A protein and the small-molecule ligand that binds it are described below.
Small molecule (SMILES): C[C@H]1[C@H](F)C[C@@H](C(=O)NCc2cc(-c3cnc(C(F)(F)F)nc3)ncc2C(F)(F)F)N1S(=O)(=O)c1ccc(F)cc1

Sequence of chain 1.C:
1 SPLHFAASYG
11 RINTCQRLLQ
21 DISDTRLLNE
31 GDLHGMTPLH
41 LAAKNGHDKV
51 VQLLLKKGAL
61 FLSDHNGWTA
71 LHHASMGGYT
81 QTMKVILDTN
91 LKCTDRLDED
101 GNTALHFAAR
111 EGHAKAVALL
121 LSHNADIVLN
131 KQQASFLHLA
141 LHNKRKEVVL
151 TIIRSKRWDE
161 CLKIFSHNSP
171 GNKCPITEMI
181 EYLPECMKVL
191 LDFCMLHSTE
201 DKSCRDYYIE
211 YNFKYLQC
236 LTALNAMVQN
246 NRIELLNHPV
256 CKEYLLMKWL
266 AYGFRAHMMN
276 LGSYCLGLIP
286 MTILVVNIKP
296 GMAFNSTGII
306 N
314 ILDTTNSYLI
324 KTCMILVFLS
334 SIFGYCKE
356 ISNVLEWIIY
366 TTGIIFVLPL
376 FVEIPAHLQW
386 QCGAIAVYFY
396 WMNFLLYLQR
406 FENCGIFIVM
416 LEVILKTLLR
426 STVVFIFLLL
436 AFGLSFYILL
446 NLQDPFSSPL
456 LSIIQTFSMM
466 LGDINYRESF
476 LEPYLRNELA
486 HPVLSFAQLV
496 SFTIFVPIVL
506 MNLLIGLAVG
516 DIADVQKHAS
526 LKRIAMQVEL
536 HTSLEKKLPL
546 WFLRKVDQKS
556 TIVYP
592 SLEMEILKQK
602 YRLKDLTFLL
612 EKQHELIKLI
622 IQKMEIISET

Binding-site contacts:
Ligand atom C26 contacts residue ILE499 of chain 1.C at 3.7 Å (hydrophobic).
Ligand atom O12 contacts residue PHE430 of chain 1.B at 3.4 Å.
Ligand atom C29 contacts residue THR427 of chain 1.B at 3.7 Å.
Ligand atom C1 contacts residue SER426 of chain 1.B at 3.9 Å.
Ligand atom F32 contacts residue ILE499 of chain 1.C at 3.5 Å.
Ligand atom C17 contacts residue LEU434 of chain 1.B at 3.5 Å (hydrophobic).
Ligand atom C14 contacts residue PHE430 of chain 1.B at 3.8 Å (hydrophobic).
Ligand atom F33 contacts residue LEU424 of chain 1.B at 3.3 Å.
Ligand atom F33 contacts residue THR427 of chain 1.B at 3.1 Å.
Ligand atom F42 contacts residue PHE462 of chain 1.B at 3.8 Å.
Ligand atom O12 contacts residue ILE431 of chain 1.B at 3.3 Å (h-bond).
Ligand atom C29 contacts residue ILE499 of chain 1.C at 3.8 Å (hydrophobic).
Ligand atom F33 contacts residue LEU423 of chain 1.B at 3.6 Å.
Ligand atom C24 contacts residue THR427 of chain 1.B at 3.6 Å.
Ligand atom C16 contacts residue VAL501 of chain 1.B at 3.7 Å (hydrophobic).
Ligand atom F32 contacts residue LEU423 of chain 1.B at 3.5 Å.
Ligand atom C15 contacts residue LEU505 of chain 1.B at 3.5 Å (hydrophobic).
Ligand atom C15 contacts residue VAL501 of chain 1.B at 3.7 Å (hydrophobic).
Ligand atom C25 contacts residue ILE499 of chain 1.C at 3.5 Å (hydrophobic).
Ligand atom C18 contacts residue LEU434 of chain 1.B at 3.6 Å (hydrophobic).
Ligand atom N36 contacts residue LEU434 of chain 1.B at 3.8 Å.
Ligand atom F19 contacts residue VAL501 of chain 1.B at 3.0 Å.
Ligand atom C1 contacts residue THR427 of chain 1.B at 3.2 Å.
Ligand atom F42 contacts residue ILE458 of chain 1.B at 3.9 Å.
Ligand atom O21 contacts residue ILE503 of chain 1.C at 3.5 Å.
Ligand atom C35 contacts residue PHE462 of chain 1.B at 3.7 Å (hydrophobic).
Ligand atom N36 contacts residue PHE462 of chain 1.B at 3.5 Å.
Ligand atom C13 contacts residue LEU434 of chain 1.B at 3.8 Å (hydrophobic).
Ligand atom N22 contacts residue THR427 of chain 1.B at 3.4 Å.
Ligand atom F19 contacts residue PHE497 of chain 1.B at 3.4 Å.
Ligand atom C23 contacts residue THR427 of chain 1.B at 3.7 Å.
Ligand atom C24 contacts residue ILE499 of chain 1.C at 3.6 Å (hydrophobic).
Ligand atom C1 contacts residue PHE430 of chain 1.B at 3.9 Å (hydrophobic).
Ligand atom N27 contacts residue ILE499 of chain 1.C at 3.9 Å.
Ligand atom C14 contacts residue LEU505 of chain 1.B at 3.6 Å (hydrophobic).
Ligand atom C7 contacts residue MET465 of chain 1.B at 3.6 Å (hydrophobic).
Ligand atom F31 contacts residue LEU424 of chain 1.B at 3.7 Å.
Ligand atom F44 contacts residue LEU505 of chain 1.B at 3.4 Å.
Ligand atom C6 contacts residue MET465 of chain 1.B at 3.6 Å (hydrophobic).
Ligand atom C39 contacts residue VAL495 of chain 1.C at 3.7 Å (hydrophobic).

Sequence of chain 1.B:
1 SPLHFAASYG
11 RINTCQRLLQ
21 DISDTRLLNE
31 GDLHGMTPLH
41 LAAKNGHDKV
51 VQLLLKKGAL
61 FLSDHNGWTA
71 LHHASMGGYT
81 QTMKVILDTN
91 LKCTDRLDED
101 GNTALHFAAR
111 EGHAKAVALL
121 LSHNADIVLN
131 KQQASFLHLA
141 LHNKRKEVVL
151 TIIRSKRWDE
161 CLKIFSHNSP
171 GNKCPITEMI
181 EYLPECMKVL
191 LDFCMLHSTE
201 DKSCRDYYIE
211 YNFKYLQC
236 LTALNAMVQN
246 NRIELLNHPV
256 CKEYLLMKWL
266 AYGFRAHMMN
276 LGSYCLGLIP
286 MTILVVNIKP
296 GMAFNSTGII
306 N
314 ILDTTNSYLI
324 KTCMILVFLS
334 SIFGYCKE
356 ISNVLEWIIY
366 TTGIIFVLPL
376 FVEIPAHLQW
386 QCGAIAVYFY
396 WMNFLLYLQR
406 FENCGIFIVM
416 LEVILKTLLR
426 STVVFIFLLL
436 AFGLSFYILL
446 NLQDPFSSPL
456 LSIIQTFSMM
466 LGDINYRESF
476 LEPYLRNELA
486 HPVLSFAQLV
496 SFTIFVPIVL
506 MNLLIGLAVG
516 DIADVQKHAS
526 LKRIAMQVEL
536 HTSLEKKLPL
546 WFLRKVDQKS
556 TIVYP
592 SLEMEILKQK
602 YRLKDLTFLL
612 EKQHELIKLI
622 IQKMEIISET